Binding-site contacts:
Ligand atom C10 contacts residue PHE140 of chain 1.A at 3.3 Å (hydrophobic).
Ligand atom C13 contacts residue CYS145 of chain 1.A at 4.3 Å (hydrophobic).
Ligand atom C08 contacts residue LEU141 of chain 1.A at 3.9 Å (hydrophobic).
Ligand atom C10 contacts residue HIS163 of chain 1.A at 3.9 Å.
Ligand atom C12 contacts residue SER144 of chain 1.A at 3.9 Å.
Ligand atom C12 contacts residue GLU166 of chain 1.A at 4.4 Å.
Ligand atom C08 contacts residue ASN142 of chain 1.A at 3.7 Å.
Ligand atom N11 contacts residue HIS163 of chain 1.A at 3.0 Å (h-bond).
Ligand atom C10 contacts residue HIS172 of chain 1.A at 4.4 Å.
Ligand atom C09 contacts residue PHE140 of chain 1.A at 3.7 Å (hydrophobic).
Ligand atom N11 contacts residue SER144 of chain 1.A at 3.6 Å (h-bond).
Ligand atom C07 contacts residue LEU141 of chain 1.A at 4.2 Å (hydrophobic).
Ligand atom C12 contacts residue CYS145 of chain 1.A at 3.8 Å (hydrophobic).
Ligand atom C12 contacts residue LEU141 of chain 1.A at 4.0 Å (hydrophobic).
Ligand atom N14 contacts residue ASN142 of chain 1.A at 3.2 Å (h-bond).
Ligand atom C06 contacts residue ASN142 of chain 1.A at 3.5 Å.
Ligand atom C05 contacts residue ASN142 of chain 1.A at 3.6 Å.
Ligand atom C02 contacts residue ASN142 of chain 1.A at 4.0 Å.
Ligand atom C10 contacts residue LEU141 of chain 1.A at 3.8 Å (hydrophobic).
Ligand atom C09 contacts residue GLU166 of chain 1.A at 3.7 Å.
Ligand atom C07 contacts residue ASN142 of chain 1.A at 3.5 Å.
Ligand atom C10 contacts residue SER144 of chain 1.A at 4.1 Å.
Ligand atom C13 contacts residue LEU141 of chain 1.A at 4.0 Å (hydrophobic).
Ligand atom N11 contacts residue MET165 of chain 1.A at 4.5 Å.
Ligand atom N15 contacts residue ASN142 of chain 1.A at 3.2 Å.
Ligand atom N11 contacts residue GLU166 of chain 1.A at 4.0 Å.
Ligand atom N11 contacts residue LEU141 of chain 1.A at 3.9 Å.
Ligand atom C12 contacts residue HIS163 of chain 1.A at 3.6 Å.
Ligand atom C10 contacts residue GLU166 of chain 1.A at 3.5 Å.
Ligand atom C13 contacts residue ASN142 of chain 1.A at 4.1 Å.
Ligand atom N14 contacts residue LEU141 of chain 1.A at 4.0 Å.
Ligand atom F03 contacts residue ASN142 of chain 1.A at 3.6 Å.
Ligand atom C09 contacts residue ASN142 of chain 1.A at 3.8 Å.
Ligand atom F04 contacts residue ASN142 of chain 1.A at 3.8 Å.
Ligand atom C09 contacts residue LEU141 of chain 1.A at 3.6 Å (hydrophobic).
Ligand atom N11 contacts residue PHE140 of chain 1.A at 3.9 Å.

Sequence of chain 1.A:
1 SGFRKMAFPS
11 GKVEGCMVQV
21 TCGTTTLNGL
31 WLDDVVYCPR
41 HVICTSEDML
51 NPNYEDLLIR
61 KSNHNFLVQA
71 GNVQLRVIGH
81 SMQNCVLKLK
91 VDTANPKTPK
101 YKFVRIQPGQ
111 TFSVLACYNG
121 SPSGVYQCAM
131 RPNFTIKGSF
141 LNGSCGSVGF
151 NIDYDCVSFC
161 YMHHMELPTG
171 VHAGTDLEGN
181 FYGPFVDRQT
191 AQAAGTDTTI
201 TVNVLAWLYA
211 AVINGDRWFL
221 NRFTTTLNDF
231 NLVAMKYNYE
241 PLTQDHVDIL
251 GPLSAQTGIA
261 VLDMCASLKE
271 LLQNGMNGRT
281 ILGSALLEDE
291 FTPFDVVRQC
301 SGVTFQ

A small-molecule ligand and the protein it binds are described below.
Small molecule (SMILES): FC(F)(F)c1cc(-c2ccncc2)[nH]n1